Binding-site contacts:
Ligand atom CA contacts residue ARG253 of chain 2.F at 3.6 Å.
Ligand atom N contacts residue HIS150 of chain 2.F at 3.5 Å.
Ligand atom C6 contacts residue ASP227 of chain 2.F at 3.5 Å.
Ligand atom OP3 contacts residue THR121 of chain 2.F at 3.3 Å (h-bond).
Ligand atom OP1 contacts residue ARG253 of chain 2.F at 3.0 Å (salt-bridge).
Ligand atom CA contacts residue ALA51 of chain 2.F at 3.8 Å (hydrophobic).
Ligand atom OP1 contacts residue THR304 of chain 1.F at 2.8 Å (h-bond).
Ligand atom O contacts residue ARG408 of chain 2.F at 3.3 Å (salt-bridge).
Ligand atom O3 contacts residue GLN230 of chain 2.F at 3.6 Å.
Ligand atom OP4 contacts residue THR121 of chain 2.F at 3.6 Å.
Ligand atom C6 contacts residue HIS150 of chain 2.F at 3.8 Å.
Ligand atom OP2 contacts residue ASN120 of chain 2.F at 3.4 Å.
Ligand atom OP3 contacts residue SER122 of chain 2.F at 2.8 Å (h-bond).
Ligand atom O3 contacts residue ASN202 of chain 2.F at 3.1 Å.
Ligand atom C4 contacts residue HIS150 of chain 2.F at 3.6 Å.
Ligand atom C2 contacts residue ASP227 of chain 2.F at 3.4 Å.
Ligand atom OP2 contacts residue ARG253 of chain 2.F at 3.0 Å (salt-bridge).
Ligand atom O contacts residue ALA51 of chain 2.F at 3.8 Å.
Ligand atom C5A contacts residue SER122 of chain 2.F at 3.8 Å.
Ligand atom P contacts residue SER250 of chain 2.F at 3.7 Å.
Ligand atom OXT contacts residue ARG408 of chain 2.F at 2.8 Å (salt-bridge).
Ligand atom OP2 contacts residue HIS252 of chain 2.F at 3.0 Å (h-bond).
Ligand atom C5 contacts residue HIS150 of chain 2.F at 3.7 Å.
Ligand atom C2A contacts residue ASP227 of chain 2.F at 3.4 Å.
Ligand atom C contacts residue ARG408 of chain 2.F at 3.6 Å.
Ligand atom OP1 contacts residue GLY303 of chain 1.F at 3.7 Å.
Ligand atom OP2 contacts residue THR121 of chain 2.F at 3.7 Å.
Ligand atom C6 contacts residue THR121 of chain 2.F at 3.6 Å.
Ligand atom OP3 contacts residue ASN120 of chain 2.F at 3.2 Å.
Ligand atom C4A contacts residue ARG253 of chain 2.F at 2.9 Å.
Ligand atom C5A contacts residue HIS150 of chain 2.F at 3.6 Å.
Ligand atom C contacts residue ALA51 of chain 2.F at 3.6 Å (hydrophobic).
Ligand atom P contacts residue ARG253 of chain 2.F at 3.1 Å.
Ligand atom C4A contacts residue HIS150 of chain 2.F at 3.8 Å.
Ligand atom O contacts residue ALA52 of chain 2.F at 3.5 Å.
Ligand atom C2 contacts residue HIS150 of chain 2.F at 3.8 Å.
Ligand atom OP2 contacts residue SER250 of chain 2.F at 2.5 Å (h-bond).
Ligand atom OP4 contacts residue ARG253 of chain 2.F at 3.0 Å (salt-bridge).
Ligand atom OXT contacts residue ASN202 of chain 2.F at 3.1 Å (h-bond).
Ligand atom N1 contacts residue ASP227 of chain 2.F at 2.6 Å (salt-bridge).

Sequence of chain 2.F:
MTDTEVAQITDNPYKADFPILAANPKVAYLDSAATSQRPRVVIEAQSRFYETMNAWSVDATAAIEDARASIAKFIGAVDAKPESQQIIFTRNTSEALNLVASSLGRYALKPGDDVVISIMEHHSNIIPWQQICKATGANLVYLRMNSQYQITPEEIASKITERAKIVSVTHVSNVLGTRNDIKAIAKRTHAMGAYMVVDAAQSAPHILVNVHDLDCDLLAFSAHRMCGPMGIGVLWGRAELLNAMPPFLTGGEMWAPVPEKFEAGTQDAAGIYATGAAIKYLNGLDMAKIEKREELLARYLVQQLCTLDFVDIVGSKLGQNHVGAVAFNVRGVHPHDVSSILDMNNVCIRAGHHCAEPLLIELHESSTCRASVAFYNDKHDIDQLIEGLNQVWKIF

The small molecule below binds the protein below.
Small molecule (SMILES): Cc1ncc(COP(=O)(O)O)c(CNCC(=O)O)c1O

Sequence of chain 1.F:
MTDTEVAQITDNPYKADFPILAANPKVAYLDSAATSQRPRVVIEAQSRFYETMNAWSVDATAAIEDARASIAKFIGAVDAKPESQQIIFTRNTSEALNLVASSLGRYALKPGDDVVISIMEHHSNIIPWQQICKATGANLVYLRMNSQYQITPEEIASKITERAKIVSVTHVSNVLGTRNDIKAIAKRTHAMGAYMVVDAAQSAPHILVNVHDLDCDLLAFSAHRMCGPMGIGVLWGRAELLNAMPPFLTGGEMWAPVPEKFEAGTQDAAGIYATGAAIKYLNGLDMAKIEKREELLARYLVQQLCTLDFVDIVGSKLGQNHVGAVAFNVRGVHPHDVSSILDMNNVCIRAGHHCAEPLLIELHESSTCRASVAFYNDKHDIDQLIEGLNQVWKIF